Sequence of chain 1.A:
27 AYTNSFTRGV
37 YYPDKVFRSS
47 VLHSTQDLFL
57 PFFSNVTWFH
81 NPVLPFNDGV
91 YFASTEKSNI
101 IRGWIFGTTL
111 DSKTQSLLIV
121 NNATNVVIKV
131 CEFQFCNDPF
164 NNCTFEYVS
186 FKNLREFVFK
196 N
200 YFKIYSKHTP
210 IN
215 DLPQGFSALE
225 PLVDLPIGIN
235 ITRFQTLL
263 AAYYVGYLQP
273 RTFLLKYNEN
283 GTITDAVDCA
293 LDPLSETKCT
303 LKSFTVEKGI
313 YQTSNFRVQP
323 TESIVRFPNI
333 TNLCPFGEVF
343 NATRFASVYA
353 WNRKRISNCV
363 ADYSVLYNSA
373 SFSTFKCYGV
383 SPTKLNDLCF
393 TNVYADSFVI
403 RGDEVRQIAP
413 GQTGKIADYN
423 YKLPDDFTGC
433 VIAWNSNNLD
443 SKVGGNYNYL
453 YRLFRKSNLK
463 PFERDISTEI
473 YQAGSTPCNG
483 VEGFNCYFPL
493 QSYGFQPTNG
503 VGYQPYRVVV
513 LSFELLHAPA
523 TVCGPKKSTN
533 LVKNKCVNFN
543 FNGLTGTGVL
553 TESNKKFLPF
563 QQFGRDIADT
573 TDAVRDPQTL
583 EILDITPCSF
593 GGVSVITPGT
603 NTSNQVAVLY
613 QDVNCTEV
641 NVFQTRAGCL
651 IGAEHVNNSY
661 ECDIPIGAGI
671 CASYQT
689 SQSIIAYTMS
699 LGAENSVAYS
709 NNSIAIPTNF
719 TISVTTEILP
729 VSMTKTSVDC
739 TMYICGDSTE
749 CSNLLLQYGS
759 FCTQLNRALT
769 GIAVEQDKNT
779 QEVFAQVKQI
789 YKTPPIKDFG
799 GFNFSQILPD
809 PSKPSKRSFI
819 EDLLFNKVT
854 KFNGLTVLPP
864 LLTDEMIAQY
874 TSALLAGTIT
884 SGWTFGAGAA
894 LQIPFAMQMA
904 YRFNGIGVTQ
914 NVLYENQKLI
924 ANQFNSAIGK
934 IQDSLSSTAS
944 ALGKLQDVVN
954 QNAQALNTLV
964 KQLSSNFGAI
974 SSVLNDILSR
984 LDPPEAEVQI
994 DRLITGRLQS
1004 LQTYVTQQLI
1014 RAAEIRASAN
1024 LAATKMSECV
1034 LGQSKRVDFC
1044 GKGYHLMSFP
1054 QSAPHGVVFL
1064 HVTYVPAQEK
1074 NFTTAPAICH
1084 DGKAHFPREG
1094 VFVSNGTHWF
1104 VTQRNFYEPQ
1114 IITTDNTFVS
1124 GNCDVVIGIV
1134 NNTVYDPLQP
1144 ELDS

Binding-site contacts:
Ligand atom C1 contacts residue GLU132 of chain 1.A at 4.2 Å.
Ligand atom C7 contacts residue GLU132 of chain 1.A at 3.6 Å.
Ligand atom C3 contacts residue ASN165 of chain 1.A at 3.8 Å.
Ligand atom C7 contacts residue ASN165 of chain 1.A at 3.7 Å.
Ligand atom C2 contacts residue GLU132 of chain 1.A at 4.1 Å.
Ligand atom C1 contacts residue ASN165 of chain 1.A at 1.5 Å.
Ligand atom C8 contacts residue GLU132 of chain 1.A at 4.0 Å.
Ligand atom C7 contacts residue LYS113 of chain 1.A at 4.3 Å.
Ligand atom O5 contacts residue ASN165 of chain 1.A at 2.4 Å (h-bond).
Ligand atom C8 contacts residue ASN164 of chain 1.A at 3.5 Å.
Ligand atom C4 contacts residue ASN165 of chain 1.A at 4.3 Å.
Ligand atom O7 contacts residue GLU132 of chain 1.A at 3.0 Å (salt-bridge).
Ligand atom N2 contacts residue ASN164 of chain 1.A at 3.6 Å (h-bond).
Ligand atom N2 contacts residue GLU132 of chain 1.A at 4.0 Å.
Ligand atom C5 contacts residue ASN165 of chain 1.A at 3.7 Å.
Ligand atom C2 contacts residue ASN165 of chain 1.A at 2.5 Å.
Ligand atom O7 contacts residue ASN165 of chain 1.A at 4.0 Å.
Ligand atom C7 contacts residue ASN164 of chain 1.A at 3.9 Å.
Ligand atom O7 contacts residue LYS113 of chain 1.A at 3.5 Å.
Ligand atom N2 contacts residue ASN165 of chain 1.A at 2.9 Å (h-bond).
Ligand atom C8 contacts residue LYS113 of chain 1.A at 4.0 Å.

This small molecule binds to this protein.
Small molecule (SMILES): CC(=O)N[C@@H]1[C@@H](O)[C@H](O)[C@@H](CO)O[C@H]1O